The protein below binds the small molecule below.
Small molecule (SMILES): OC[C@H]1O[C@H](O)[C@H](O)[C@@H]1O

Binding-site contacts:
Ligand atom O2 contacts residue ASP94 of chain 1.F at 2.6 Å (salt-bridge).
Ligand atom C3 contacts residue GLN237 of chain 1.F at 3.9 Å.
Ligand atom C4 contacts residue ASN19 of chain 1.F at 4.0 Å.
Ligand atom O2 contacts residue ARG143 of chain 1.F at 2.7 Å (salt-bridge).
Ligand atom O3 contacts residue GLN237 of chain 1.F at 3.4 Å (h-bond).
Ligand atom O2 contacts residue ASN139 of chain 1.F at 3.3 Å (h-bond).
Ligand atom O5 contacts residue ASN192 of chain 1.F at 3.0 Å (h-bond).
Ligand atom C3 contacts residue ARG143 of chain 1.F at 3.7 Å.
Ligand atom C2 contacts residue ARG143 of chain 1.F at 3.6 Å.
Ligand atom C1 contacts residue ASP94 of chain 1.F at 3.0 Å.
Ligand atom O1 contacts residue GLN95 of chain 1.F at 3.1 Å (h-bond).
Ligand atom C5 contacts residue ASN19 of chain 1.F at 2.6 Å.
Ligand atom O4 contacts residue PHE22 of chain 1.F at 4.0 Å.
Ligand atom O3 contacts residue ARG143 of chain 1.F at 2.9 Å (salt-bridge).
Ligand atom C4 contacts residue PHE168 of chain 1.F at 3.9 Å (hydrophobic).
Ligand atom C4 contacts residue ASN192 of chain 1.F at 4.0 Å.
Ligand atom C2 contacts residue ASP94 of chain 1.F at 3.2 Å.
Ligand atom O1 contacts residue ASN139 of chain 1.F at 2.8 Å (h-bond).
Ligand atom C2 contacts residue PHE21 of chain 1.F at 3.6 Å (hydrophobic).
Ligand atom O2 contacts residue GLN237 of chain 1.F at 3.2 Å (h-bond).
Ligand atom C3 contacts residue ASP220 of chain 1.F at 3.3 Å.
Ligand atom C5 contacts residue PHE22 of chain 1.F at 4.1 Å (hydrophobic).
Ligand atom C5 contacts residue ASN192 of chain 1.F at 3.5 Å.
Ligand atom C5 contacts residue PHE21 of chain 1.F at 3.9 Å (hydrophobic).
Ligand atom C2 contacts residue GLN237 of chain 1.F at 4.0 Å.
Ligand atom C1 contacts residue GLN95 of chain 1.F at 3.5 Å.
Ligand atom C1 contacts residue PHE22 of chain 1.F at 3.6 Å (hydrophobic).
Ligand atom C3 contacts residue PHE21 of chain 1.F at 3.9 Å (hydrophobic).
Ligand atom C5 contacts residue ASP220 of chain 1.F at 3.5 Å.
Ligand atom C2 contacts residue PHE22 of chain 1.F at 4.1 Å (hydrophobic).
Ligand atom O4 contacts residue PHE168 of chain 1.F at 3.5 Å.
Ligand atom O5 contacts residue ASP220 of chain 1.F at 2.3 Å (salt-bridge).
Ligand atom O4 contacts residue GLN95 of chain 1.F at 3.5 Å (h-bond).
Ligand atom O3 contacts residue ASP220 of chain 1.F at 2.5 Å (salt-bridge).
Ligand atom O1 contacts residue ASP94 of chain 1.F at 2.8 Å (salt-bridge).
Ligand atom O5 contacts residue ASN19 of chain 1.F at 2.9 Å (h-bond).
Ligand atom O5 contacts residue PHE21 of chain 1.F at 3.8 Å.
Ligand atom C4 contacts residue ASP220 of chain 1.F at 4.0 Å.
Ligand atom O2 contacts residue PHE21 of chain 1.F at 3.8 Å.
Ligand atom C1 contacts residue ASN139 of chain 1.F at 4.0 Å.

Sequence of chain 1.F:
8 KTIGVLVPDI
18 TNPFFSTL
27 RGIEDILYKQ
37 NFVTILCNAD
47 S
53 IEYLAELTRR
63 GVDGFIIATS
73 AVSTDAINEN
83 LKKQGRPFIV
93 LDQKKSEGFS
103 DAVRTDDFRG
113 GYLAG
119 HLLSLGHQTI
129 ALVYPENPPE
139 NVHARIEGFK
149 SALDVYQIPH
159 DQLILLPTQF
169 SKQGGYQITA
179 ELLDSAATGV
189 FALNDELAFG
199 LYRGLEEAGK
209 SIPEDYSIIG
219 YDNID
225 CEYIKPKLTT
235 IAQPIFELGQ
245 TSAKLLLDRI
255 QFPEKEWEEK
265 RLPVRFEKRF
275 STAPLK